This protein binds this small molecule.
Small molecule (SMILES): C[C@H]1CN(S(=O)(=O)c2cccc3cnccc23)CCN1C(=O)Nc1ccc2c(c1)OCO2

Sequence of chain 3.A:
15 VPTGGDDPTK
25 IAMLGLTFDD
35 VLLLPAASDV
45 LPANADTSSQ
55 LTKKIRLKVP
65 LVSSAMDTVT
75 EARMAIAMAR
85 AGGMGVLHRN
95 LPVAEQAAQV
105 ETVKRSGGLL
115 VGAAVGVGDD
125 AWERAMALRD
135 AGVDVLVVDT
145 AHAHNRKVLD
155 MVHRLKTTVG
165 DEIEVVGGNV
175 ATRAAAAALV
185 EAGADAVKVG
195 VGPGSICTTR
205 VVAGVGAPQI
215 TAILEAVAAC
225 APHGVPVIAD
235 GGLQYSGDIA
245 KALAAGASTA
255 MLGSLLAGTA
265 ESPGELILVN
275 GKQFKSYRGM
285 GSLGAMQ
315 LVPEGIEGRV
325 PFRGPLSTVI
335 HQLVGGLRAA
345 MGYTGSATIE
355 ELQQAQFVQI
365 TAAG

Binding-site contacts:
Ligand atom O17 contacts residue VAL44 of chain 1.A at 3.7 Å.
Ligand atom O15 contacts residue GLY346 of chain 1.A at 3.1 Å (h-bond).
Ligand atom C24 contacts residue ALA145 of chain 3.A at 3.7 Å (hydrophobic).
Ligand atom N27 contacts residue VAL195 of chain 3.A at 3.7 Å.
Ligand atom C05 contacts residue TYR347 of chain 1.A at 3.7 Å (hydrophobic).
Ligand atom C23 contacts residue IMP1 of chain 3.B at 3.7 Å.
Ligand atom O21 contacts residue GLY285 of chain 3.A at 3.7 Å.
Ligand atom O21 contacts residue GLU318 of chain 3.A at 3.6 Å.
Ligand atom C18 contacts residue TYR347 of chain 1.A at 3.7 Å (hydrophobic).
Ligand atom C05 contacts residue GLU318 of chain 3.A at 3.5 Å.
Ligand atom C25 contacts residue IMP1 of chain 3.B at 3.2 Å.
Ligand atom C24 contacts residue IMP1 of chain 3.B at 3.3 Å.
Ligand atom C29 contacts residue IMP1 of chain 3.B at 3.5 Å.
Ligand atom C14 contacts residue GLY346 of chain 1.A at 3.8 Å.
Ligand atom C28 contacts residue GLY194 of chain 3.A at 3.4 Å.
Ligand atom O22 contacts residue IMP1 of chain 3.B at 3.7 Å.
Ligand atom O17 contacts residue LEU45 of chain 1.A at 3.2 Å.
Ligand atom C26 contacts residue TYR347 of chain 1.A at 3.8 Å (hydrophobic).
Ligand atom C31 contacts residue IMP1 of chain 3.B at 3.8 Å.
Ligand atom O15 contacts residue HIS146 of chain 3.A at 3.7 Å.
Ligand atom C13 contacts residue PRO46 of chain 1.A at 3.8 Å (hydrophobic).
Ligand atom C16 contacts residue VAL44 of chain 1.A at 3.1 Å (hydrophobic).
Ligand atom C19 contacts residue TYR347 of chain 1.A at 3.5 Å (hydrophobic).
Ligand atom O22 contacts residue MET284 of chain 3.A at 3.5 Å.
Ligand atom C26 contacts residue THR203 of chain 3.A at 3.2 Å.
Ligand atom O22 contacts residue GLY285 of chain 3.A at 3.1 Å (h-bond).
Ligand atom C25 contacts residue ALA145 of chain 3.A at 3.8 Å (hydrophobic).
Ligand atom C18 contacts residue GLY346 of chain 1.A at 3.8 Å.
Ligand atom C18 contacts residue HIS146 of chain 3.A at 3.8 Å.
Ligand atom O17 contacts residue PRO46 of chain 1.A at 3.8 Å.
Ligand atom S20 contacts residue IMP1 of chain 3.B at 3.8 Å.
Ligand atom C26 contacts residue GLY196 of chain 3.A at 3.8 Å.
Ligand atom C06 contacts residue GLU318 of chain 3.A at 3.6 Å.
Ligand atom O21 contacts residue IMP1 of chain 3.B at 2.7 Å (h-bond).
Ligand atom O15 contacts residue SER42 of chain 1.A at 3.7 Å.
Ligand atom C26 contacts residue IMP1 of chain 3.B at 3.6 Å.
Ligand atom O15 contacts residue VAL44 of chain 1.A at 3.4 Å (h-bond).
Ligand atom C30 contacts residue IMP1 of chain 3.B at 3.4 Å.
Ligand atom C25 contacts residue THR203 of chain 3.A at 3.6 Å.
Ligand atom N27 contacts residue GLY196 of chain 3.A at 3.0 Å (h-bond).

Sequence of chain 1.A:
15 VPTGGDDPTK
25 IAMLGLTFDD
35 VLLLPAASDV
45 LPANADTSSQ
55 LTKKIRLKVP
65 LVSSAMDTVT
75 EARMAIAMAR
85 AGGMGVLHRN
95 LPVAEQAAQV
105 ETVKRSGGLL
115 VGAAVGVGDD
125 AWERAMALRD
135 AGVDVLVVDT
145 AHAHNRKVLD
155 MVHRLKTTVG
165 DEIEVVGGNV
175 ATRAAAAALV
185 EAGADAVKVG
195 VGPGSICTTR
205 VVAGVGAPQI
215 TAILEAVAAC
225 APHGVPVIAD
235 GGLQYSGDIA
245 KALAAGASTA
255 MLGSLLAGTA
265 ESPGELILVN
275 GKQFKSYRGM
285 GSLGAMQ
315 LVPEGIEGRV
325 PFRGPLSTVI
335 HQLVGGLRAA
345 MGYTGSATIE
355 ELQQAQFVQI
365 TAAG